Sequence of chain 2.A:
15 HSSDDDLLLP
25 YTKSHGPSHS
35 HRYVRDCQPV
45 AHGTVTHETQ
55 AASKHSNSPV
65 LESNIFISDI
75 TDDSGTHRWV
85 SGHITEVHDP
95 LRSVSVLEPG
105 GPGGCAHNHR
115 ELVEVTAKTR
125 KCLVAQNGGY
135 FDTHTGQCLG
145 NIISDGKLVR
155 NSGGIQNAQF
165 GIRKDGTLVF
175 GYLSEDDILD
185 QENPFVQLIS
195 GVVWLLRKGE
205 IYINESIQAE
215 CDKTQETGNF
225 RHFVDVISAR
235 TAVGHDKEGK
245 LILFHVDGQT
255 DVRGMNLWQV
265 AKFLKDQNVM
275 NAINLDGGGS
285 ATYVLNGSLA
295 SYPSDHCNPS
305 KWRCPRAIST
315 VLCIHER

Binding-site contacts:
Ligand atom O5 contacts residue ARG225 of chain 2.A at 3.6 Å.
Ligand atom O7 contacts residue ASN208 of chain 2.A at 3.1 Å (h-bond).
Ligand atom C6 contacts residue ARG225 of chain 2.A at 4.2 Å.
Ligand atom O5 contacts residue ASN208 of chain 2.A at 2.3 Å (h-bond).
Ligand atom C1 contacts residue TRP262 of chain 2.A at 4.1 Å (hydrophobic).
Ligand atom C7 contacts residue ASN208 of chain 2.A at 3.3 Å.
Ligand atom C1 contacts residue ARG225 of chain 2.A at 4.0 Å.
Ligand atom C4 contacts residue ASN208 of chain 2.A at 4.2 Å.
Ligand atom C3 contacts residue ASN208 of chain 2.A at 3.8 Å.
Ligand atom C5 contacts residue ARG225 of chain 2.A at 4.4 Å.
Ligand atom C8 contacts residue TRP262 of chain 2.A at 3.9 Å (hydrophobic).
Ligand atom C1 contacts residue ASN208 of chain 2.A at 1.4 Å.
Ligand atom N2 contacts residue ASN208 of chain 2.A at 3.1 Å (h-bond).
Ligand atom N2 contacts residue TRP262 of chain 2.A at 4.1 Å.
Ligand atom C5 contacts residue ARG225 of chain 2.A at 3.5 Å.
Ligand atom C2 contacts residue ASN208 of chain 2.A at 2.5 Å.
Ligand atom C6 contacts residue ARG225 of chain 2.A at 3.6 Å.
Ligand atom C7 contacts residue TRP262 of chain 2.A at 4.3 Å (hydrophobic).
Ligand atom C5 contacts residue ASN208 of chain 2.A at 3.6 Å.
Ligand atom C8 contacts residue ARG225 of chain 2.A at 3.9 Å.
Ligand atom O5 contacts residue ARG225 of chain 2.A at 4.4 Å.

This small molecule binds to this protein.
Small molecule (SMILES): CC(=O)N[C@H]1[C@H](O[C@H]2[C@H](O)[C@@H](NC(C)=O)CO[C@@H]2CO[C@@H]2O[C@@H](C)[C@@H](O)[C@@H](O)[C@@H]2O)O[C@H](CO)[C@@H](O[C@@H]2O[C@H](CO)[C@@H](O)[C@H](O[C@H]3O[C@H](CO)[C@@H](O)[C@H](O)[C@@H]3O)[C@@H]2O)[C@@H]1O